Sequence of chain 3.A:
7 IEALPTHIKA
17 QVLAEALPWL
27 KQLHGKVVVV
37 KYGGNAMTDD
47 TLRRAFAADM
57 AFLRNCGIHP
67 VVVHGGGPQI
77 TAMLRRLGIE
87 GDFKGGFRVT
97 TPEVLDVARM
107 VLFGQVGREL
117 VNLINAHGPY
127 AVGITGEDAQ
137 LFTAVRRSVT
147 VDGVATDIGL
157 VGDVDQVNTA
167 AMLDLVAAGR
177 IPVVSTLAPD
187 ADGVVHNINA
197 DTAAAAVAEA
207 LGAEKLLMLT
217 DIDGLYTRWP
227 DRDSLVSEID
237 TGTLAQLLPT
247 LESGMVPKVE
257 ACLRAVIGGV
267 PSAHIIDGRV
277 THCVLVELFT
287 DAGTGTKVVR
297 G

Binding-site contacts:
Ligand atom C03 contacts residue 98Z1 of chain 4.D at 0.6 Å.
Ligand atom C04 contacts residue ILE130 of chain 3.A at 4.0 Å (hydrophobic).
Ligand atom C07 contacts residue 98Z1 of chain 4.D at 1.7 Å.
Ligand atom C11 contacts residue 98Z1 of chain 4.D at 0.6 Å.
Ligand atom C02 contacts residue LEU171 of chain 4.A at 4.4 Å (hydrophobic).
Ligand atom N01 contacts residue ARG176 of chain 4.A at 4.4 Å.
Ligand atom C08 contacts residue 98Z1 of chain 4.D at 1.2 Å.
Ligand atom C09 contacts residue 98Z1 of chain 4.D at 0.7 Å.
Ligand atom C09 contacts residue ARG176 of chain 3.A at 4.4 Å.
Ligand atom C10 contacts residue LEU171 of chain 3.A at 3.5 Å (hydrophobic).
Ligand atom C06 contacts residue 98Z1 of chain 4.D at 0.8 Å.
Ligand atom C09 contacts residue LEU171 of chain 3.A at 4.2 Å (hydrophobic).
Ligand atom C07 contacts residue LEU137 of chain 4.A at 4.4 Å (hydrophobic).
Ligand atom C08 contacts residue LEU137 of chain 4.A at 4.2 Å (hydrophobic).
Ligand atom C11 contacts residue LEU171 of chain 4.A at 3.8 Å (hydrophobic).
Ligand atom C09 contacts residue VAL128 of chain 3.A at 4.4 Å (hydrophobic).
Ligand atom N05 contacts residue ILE130 of chain 4.A at 3.6 Å.
Ligand atom C02 contacts residue LEU171 of chain 3.A at 3.9 Å (hydrophobic).
Ligand atom C08 contacts residue VAL128 of chain 3.A at 3.8 Å (hydrophobic).
Ligand atom C07 contacts residue VAL128 of chain 3.A at 3.8 Å (hydrophobic).
Ligand atom N05 contacts residue VAL128 of chain 4.A at 4.2 Å.
Ligand atom C03 contacts residue VAL128 of chain 4.A at 4.3 Å (hydrophobic).
Ligand atom C06 contacts residue ILE130 of chain 4.A at 3.9 Å (hydrophobic).
Ligand atom C03 contacts residue LEU171 of chain 4.A at 4.2 Å (hydrophobic).
Ligand atom C11 contacts residue LEU171 of chain 3.A at 3.9 Å (hydrophobic).
Ligand atom C10 contacts residue LEU171 of chain 4.A at 3.5 Å (hydrophobic).
Ligand atom C06 contacts residue VAL128 of chain 3.A at 4.2 Å (hydrophobic).
Ligand atom N01 contacts residue 98Z1 of chain 4.D at 0.7 Å.
Ligand atom C04 contacts residue VAL128 of chain 4.A at 3.7 Å (hydrophobic).
Ligand atom C08 contacts residue ALA135 of chain 4.A at 4.2 Å (hydrophobic).
Ligand atom C10 contacts residue 98Z1 of chain 4.D at 1.3 Å.
Ligand atom C07 contacts residue ILE130 of chain 4.A at 3.7 Å (hydrophobic).
Ligand atom C04 contacts residue 98Z1 of chain 4.D at 0.8 Å.
Ligand atom C09 contacts residue LEU171 of chain 4.A at 4.1 Å (hydrophobic).
Ligand atom C02 contacts residue 98Z1 of chain 4.D at 0.8 Å.
Ligand atom C03 contacts residue LEU171 of chain 3.A at 4.1 Å (hydrophobic).
Ligand atom C02 contacts residue VAL128 of chain 4.A at 4.3 Å (hydrophobic).
Ligand atom N05 contacts residue GLY129 of chain 4.A at 4.0 Å.
Ligand atom N05 contacts residue 98Z1 of chain 4.D at 0.9 Å (h-bond).
Ligand atom N01 contacts residue LEU171 of chain 3.A at 4.1 Å.

Sequence of chain 4.A:
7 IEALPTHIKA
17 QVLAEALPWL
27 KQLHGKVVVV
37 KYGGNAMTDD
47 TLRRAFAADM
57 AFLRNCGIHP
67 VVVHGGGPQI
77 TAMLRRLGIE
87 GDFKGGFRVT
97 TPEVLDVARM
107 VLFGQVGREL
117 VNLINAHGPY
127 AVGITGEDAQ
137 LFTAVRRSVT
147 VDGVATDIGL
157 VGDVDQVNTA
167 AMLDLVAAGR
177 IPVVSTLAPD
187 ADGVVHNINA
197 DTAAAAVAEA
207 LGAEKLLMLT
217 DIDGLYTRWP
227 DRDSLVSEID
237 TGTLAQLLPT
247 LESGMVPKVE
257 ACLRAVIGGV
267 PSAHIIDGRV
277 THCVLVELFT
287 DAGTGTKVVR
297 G

This small molecule binds to this protein.
Small molecule (SMILES): N#Cc1c[nH]c2ccccc12